Binding-site contacts:
Ligand atom C2 contacts residue ASN410 of chain 1.B at 2.5 Å.
Ligand atom O5 contacts residue ASN410 of chain 1.B at 2.4 Å (h-bond).
Ligand atom C1 contacts residue ASN410 of chain 1.B at 1.4 Å.
Ligand atom C4 contacts residue ASN410 of chain 1.B at 4.2 Å.
Ligand atom C8 contacts residue ASN410 of chain 1.B at 4.1 Å.
Ligand atom C5 contacts residue ASN410 of chain 1.B at 3.6 Å.
Ligand atom C7 contacts residue ASN410 of chain 1.B at 3.9 Å.
Ligand atom C3 contacts residue ASN410 of chain 1.B at 3.8 Å.
Ligand atom N2 contacts residue ASN410 of chain 1.B at 2.9 Å (h-bond).

Sequence of chain 1.B:
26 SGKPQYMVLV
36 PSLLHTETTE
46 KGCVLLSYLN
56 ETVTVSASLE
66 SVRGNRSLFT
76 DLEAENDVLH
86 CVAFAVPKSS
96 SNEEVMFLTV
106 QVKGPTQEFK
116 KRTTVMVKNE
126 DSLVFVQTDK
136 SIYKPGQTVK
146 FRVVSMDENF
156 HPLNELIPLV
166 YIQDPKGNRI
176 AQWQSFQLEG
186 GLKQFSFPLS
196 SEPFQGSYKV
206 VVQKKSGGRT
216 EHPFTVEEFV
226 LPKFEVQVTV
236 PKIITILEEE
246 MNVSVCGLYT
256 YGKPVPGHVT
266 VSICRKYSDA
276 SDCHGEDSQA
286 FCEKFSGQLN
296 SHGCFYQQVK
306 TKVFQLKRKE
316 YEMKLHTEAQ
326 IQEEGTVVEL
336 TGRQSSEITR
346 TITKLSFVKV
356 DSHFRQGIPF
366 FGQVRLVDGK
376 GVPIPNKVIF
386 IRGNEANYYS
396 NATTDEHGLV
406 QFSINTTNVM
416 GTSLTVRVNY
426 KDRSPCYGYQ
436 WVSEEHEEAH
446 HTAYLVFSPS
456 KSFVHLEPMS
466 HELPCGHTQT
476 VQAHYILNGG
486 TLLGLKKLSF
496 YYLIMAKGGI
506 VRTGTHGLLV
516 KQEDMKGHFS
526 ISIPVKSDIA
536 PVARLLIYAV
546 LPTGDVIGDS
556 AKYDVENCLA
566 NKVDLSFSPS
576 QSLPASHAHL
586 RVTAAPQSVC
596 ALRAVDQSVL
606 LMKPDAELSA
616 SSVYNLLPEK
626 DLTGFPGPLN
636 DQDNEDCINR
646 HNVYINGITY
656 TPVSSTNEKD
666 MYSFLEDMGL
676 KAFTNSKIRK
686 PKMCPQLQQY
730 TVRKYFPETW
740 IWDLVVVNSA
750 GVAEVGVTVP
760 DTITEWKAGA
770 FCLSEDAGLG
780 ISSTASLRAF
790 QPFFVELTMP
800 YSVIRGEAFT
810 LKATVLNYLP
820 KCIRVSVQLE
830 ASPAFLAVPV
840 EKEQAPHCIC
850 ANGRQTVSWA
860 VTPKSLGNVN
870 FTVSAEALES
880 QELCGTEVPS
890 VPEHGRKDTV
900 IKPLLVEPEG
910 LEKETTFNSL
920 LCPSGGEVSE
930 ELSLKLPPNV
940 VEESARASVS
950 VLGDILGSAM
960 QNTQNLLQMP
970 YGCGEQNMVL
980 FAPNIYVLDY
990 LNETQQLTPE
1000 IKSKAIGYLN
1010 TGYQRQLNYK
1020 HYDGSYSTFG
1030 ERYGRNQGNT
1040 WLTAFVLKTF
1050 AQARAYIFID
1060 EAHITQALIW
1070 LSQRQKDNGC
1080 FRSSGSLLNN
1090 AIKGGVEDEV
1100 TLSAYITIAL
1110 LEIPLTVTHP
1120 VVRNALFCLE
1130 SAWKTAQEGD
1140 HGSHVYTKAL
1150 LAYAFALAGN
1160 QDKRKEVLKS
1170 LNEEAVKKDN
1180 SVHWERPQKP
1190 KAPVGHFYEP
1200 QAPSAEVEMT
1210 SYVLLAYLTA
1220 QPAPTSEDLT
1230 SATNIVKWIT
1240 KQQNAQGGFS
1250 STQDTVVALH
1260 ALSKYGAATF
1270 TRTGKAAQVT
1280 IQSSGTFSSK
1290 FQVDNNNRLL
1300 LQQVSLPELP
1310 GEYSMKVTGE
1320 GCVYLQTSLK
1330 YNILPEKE

This small molecule binds to this protein.
Small molecule (SMILES): CC(=O)N[C@@H]1[C@@H](O)[C@H](O)[C@@H](CO)O[C@H]1O